Sequence of chain 1.A:
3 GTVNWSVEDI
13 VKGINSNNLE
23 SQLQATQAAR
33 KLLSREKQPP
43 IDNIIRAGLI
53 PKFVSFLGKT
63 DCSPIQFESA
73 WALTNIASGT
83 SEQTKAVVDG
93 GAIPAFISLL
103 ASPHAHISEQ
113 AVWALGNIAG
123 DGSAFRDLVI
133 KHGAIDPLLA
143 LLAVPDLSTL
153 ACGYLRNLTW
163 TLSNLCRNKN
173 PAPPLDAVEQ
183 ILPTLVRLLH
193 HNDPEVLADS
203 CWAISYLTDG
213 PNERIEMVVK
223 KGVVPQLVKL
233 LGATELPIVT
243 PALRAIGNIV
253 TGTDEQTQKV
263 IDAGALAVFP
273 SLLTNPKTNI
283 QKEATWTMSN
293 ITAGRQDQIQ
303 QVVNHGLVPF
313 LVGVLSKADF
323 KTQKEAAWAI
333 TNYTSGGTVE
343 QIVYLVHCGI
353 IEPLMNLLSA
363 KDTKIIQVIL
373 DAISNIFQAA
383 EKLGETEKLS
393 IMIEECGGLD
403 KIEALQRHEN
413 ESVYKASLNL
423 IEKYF

This protein binds this small molecule.
Small molecule (SMILES): C[C@H](NC(=O)[C@@H]1CCCN1)C(=O)N[C@@H](CC1=NC=NC1)C(=O)N[C@@H](CCCCN)C(=O)N[C@@H](CCCCN)C(=O)N1CCC[C@H]1C(=O)N[C@@H](CCCCN)C(=O)N[C@H](C=O)[C@@H](C)O

Binding-site contacts:
Ligand atom O contacts residue TRP115 of chain 1.A at 2.8 Å (h-bond).
Ligand atom O contacts residue TRP73 of chain 1.A at 3.1 Å (h-bond).
Ligand atom O contacts residue TRP115 of chain 1.A at 3.3 Å.
Ligand atom CA contacts residue ASN77 of chain 1.A at 3.4 Å.
Ligand atom CB contacts residue GLY122 of chain 1.A at 3.5 Å.
Ligand atom O contacts residue GLY122 of chain 1.A at 3.5 Å.
Ligand atom CD contacts residue ARG169 of chain 1.A at 3.4 Å.
Ligand atom NE2 contacts residue ARG169 of chain 1.A at 3.4 Å (salt-bridge).
Ligand atom CB contacts residue SER80 of chain 1.A at 3.5 Å.
Ligand atom CG contacts residue TRP204 of chain 1.A at 3.4 Å (hydrophobic).
Ligand atom CD contacts residue GLN112 of chain 1.A at 3.2 Å.
Ligand atom O contacts residue SER36 of chain 1.A at 3.6 Å.
Ligand atom CE contacts residue GLN112 of chain 1.A at 3.5 Å.
Ligand atom ND1 contacts residue ARG169 of chain 1.A at 3.5 Å (salt-bridge).
Ligand atom CB contacts residue ASN119 of chain 1.A at 3.5 Å.
Ligand atom N contacts residue ASN119 of chain 1.A at 2.8 Å (h-bond).
Ligand atom CB contacts residue TRP115 of chain 1.A at 3.5 Å (hydrophobic).
Ligand atom CA contacts residue ASN119 of chain 1.A at 3.1 Å.
Ligand atom CG contacts residue TRP115 of chain 1.A at 3.5 Å (hydrophobic).
Ligand atom C contacts residue ASN77 of chain 1.A at 3.5 Å.
Ligand atom CE contacts residue THR86 of chain 1.A at 3.3 Å.
Ligand atom NZ contacts residue THR86 of chain 1.A at 2.8 Å (h-bond).
Ligand atom O contacts residue ASN166 of chain 1.A at 3.0 Å (h-bond).
Ligand atom NZ contacts residue GLY81 of chain 1.A at 3.1 Å (h-bond).
Ligand atom CD contacts residue GLY81 of chain 1.A at 3.3 Å.
Ligand atom NZ contacts residue THR82 of chain 1.A at 3.5 Å (h-bond).
Ligand atom CG2 contacts residue GLU38 of chain 1.A at 3.1 Å.
Ligand atom CA contacts residue TRP115 of chain 1.A at 3.5 Å (hydrophobic).
Ligand atom O contacts residue TRP162 of chain 1.A at 3.2 Å (h-bond).
Ligand atom CG contacts residue TRP73 of chain 1.A at 3.5 Å (hydrophobic).
Ligand atom CG contacts residue TYR208 of chain 1.A at 3.4 Å (hydrophobic).
Ligand atom N contacts residue ASN77 of chain 1.A at 2.7 Å (h-bond).
Ligand atom O contacts residue ASN119 of chain 1.A at 3.0 Å (h-bond).
Ligand atom NZ contacts residue ASP123 of chain 1.A at 2.9 Å (salt-bridge).
Ligand atom C contacts residue ASN119 of chain 1.A at 3.5 Å.
Ligand atom CB contacts residue TRP73 of chain 1.A at 3.4 Å (hydrophobic).
Ligand atom O contacts residue ASN77 of chain 1.A at 3.0 Å (h-bond).
Ligand atom O contacts residue ARG169 of chain 1.A at 2.8 Å (salt-bridge).
Ligand atom O contacts residue ARG169 of chain 1.A at 3.5 Å (salt-bridge).
Ligand atom CE1 contacts residue ARG169 of chain 1.A at 3.1 Å.